The small molecule below binds the protein below.
Small molecule (SMILES): CC(=O)N[C@H]1[C@H](O[C@H]2[C@H](O)[C@@H](NC(C)=O)CO[C@@H]2CO)O[C@H](CO)[C@@H](O[C@H]2O[C@H](CO)[C@@H](O)[C@H](O)[C@@H]2O)[C@@H]1O

Sequence of chain 1.A:
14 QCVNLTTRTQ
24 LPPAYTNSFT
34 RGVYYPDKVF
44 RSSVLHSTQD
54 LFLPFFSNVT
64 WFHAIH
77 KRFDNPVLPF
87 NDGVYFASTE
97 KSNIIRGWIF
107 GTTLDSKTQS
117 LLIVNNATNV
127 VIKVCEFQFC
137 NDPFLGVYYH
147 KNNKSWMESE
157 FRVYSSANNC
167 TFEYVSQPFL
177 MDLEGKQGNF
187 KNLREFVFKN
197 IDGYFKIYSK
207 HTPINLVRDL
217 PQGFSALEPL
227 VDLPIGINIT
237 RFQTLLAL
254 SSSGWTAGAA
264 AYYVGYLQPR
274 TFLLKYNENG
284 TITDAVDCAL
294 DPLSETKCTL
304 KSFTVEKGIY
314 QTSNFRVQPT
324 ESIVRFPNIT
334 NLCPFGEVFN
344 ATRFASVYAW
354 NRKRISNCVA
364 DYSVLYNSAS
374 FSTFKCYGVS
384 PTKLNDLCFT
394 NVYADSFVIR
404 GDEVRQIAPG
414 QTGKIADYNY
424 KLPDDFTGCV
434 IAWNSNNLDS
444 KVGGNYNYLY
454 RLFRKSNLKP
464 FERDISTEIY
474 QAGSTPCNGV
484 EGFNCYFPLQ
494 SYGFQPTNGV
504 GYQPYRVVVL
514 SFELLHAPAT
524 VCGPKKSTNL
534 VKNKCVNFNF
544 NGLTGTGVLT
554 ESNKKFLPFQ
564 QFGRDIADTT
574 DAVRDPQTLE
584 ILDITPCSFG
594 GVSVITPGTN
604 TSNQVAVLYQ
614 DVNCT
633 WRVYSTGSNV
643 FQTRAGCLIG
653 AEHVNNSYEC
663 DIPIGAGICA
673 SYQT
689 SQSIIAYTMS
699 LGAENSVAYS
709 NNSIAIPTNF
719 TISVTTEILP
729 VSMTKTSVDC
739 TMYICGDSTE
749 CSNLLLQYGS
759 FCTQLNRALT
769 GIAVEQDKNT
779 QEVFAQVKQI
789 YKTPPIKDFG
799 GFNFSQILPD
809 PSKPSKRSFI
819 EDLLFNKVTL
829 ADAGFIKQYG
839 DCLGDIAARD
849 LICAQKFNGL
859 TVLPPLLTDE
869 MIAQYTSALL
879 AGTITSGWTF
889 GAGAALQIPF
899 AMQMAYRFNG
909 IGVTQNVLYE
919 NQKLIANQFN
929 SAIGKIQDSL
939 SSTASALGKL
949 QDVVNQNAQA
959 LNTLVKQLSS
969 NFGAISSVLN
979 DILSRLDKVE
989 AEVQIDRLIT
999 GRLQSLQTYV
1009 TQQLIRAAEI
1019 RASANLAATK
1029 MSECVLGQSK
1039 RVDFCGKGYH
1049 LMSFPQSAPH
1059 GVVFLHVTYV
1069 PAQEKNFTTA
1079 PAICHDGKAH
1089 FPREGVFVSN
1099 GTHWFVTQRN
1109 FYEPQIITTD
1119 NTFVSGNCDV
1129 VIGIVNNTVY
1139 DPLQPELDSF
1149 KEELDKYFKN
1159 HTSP

Sequence of chain 1.C:
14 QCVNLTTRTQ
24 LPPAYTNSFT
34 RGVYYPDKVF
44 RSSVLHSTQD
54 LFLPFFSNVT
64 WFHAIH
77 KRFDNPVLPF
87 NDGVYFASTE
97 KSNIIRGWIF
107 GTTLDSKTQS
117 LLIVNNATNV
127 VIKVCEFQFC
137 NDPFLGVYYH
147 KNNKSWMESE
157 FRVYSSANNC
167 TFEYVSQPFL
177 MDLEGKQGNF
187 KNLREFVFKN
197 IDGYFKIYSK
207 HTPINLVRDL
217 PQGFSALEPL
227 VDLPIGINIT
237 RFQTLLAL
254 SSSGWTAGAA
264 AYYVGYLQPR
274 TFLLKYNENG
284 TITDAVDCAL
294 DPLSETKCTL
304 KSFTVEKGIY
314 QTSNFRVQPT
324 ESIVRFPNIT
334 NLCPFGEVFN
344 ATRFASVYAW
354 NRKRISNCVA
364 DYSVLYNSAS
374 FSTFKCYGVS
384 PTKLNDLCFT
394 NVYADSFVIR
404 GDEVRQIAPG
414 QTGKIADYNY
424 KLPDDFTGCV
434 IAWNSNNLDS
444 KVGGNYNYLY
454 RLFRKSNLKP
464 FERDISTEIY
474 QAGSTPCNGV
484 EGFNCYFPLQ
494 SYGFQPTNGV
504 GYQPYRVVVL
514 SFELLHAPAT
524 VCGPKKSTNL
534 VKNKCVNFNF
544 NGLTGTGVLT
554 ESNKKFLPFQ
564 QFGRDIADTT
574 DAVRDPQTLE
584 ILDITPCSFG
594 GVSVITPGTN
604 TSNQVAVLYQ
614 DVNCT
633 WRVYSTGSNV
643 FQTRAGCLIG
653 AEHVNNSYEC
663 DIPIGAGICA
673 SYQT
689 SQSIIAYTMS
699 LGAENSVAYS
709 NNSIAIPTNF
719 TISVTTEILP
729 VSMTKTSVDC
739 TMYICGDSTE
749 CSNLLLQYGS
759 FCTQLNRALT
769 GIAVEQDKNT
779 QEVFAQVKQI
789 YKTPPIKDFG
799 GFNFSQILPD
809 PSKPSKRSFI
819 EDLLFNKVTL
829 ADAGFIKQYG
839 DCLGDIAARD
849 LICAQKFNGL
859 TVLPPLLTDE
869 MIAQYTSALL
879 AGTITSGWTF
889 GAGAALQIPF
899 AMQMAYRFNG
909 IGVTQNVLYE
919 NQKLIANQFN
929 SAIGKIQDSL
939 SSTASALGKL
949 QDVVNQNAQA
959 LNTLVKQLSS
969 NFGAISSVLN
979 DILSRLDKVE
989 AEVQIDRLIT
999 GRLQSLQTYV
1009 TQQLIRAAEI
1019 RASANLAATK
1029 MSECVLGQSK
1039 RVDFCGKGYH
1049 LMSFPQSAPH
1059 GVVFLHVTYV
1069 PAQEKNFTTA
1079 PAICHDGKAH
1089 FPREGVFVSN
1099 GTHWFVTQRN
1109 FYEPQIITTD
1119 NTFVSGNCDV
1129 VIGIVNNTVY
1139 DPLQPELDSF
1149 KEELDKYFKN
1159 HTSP

Binding-site contacts:
Ligand atom C6 contacts residue THR236 of chain 1.A at 3.3 Å.
Ligand atom O5 contacts residue THR236 of chain 1.A at 3.0 Å (h-bond).
Ligand atom C7 contacts residue SER459 of chain 1.C at 3.8 Å.
Ligand atom C1 contacts residue THR108 of chain 1.A at 4.1 Å.
Ligand atom O7 contacts residue ASN234 of chain 1.A at 3.6 Å.
Ligand atom O7 contacts residue GLU465 of chain 1.C at 4.5 Å.
Ligand atom C8 contacts residue GLU465 of chain 1.C at 3.8 Å.
Ligand atom C7 contacts residue GLU465 of chain 1.C at 4.4 Å.
Ligand atom N2 contacts residue ASN234 of chain 1.A at 2.6 Å (h-bond).
Ligand atom C7 contacts residue THR236 of chain 1.A at 4.5 Å.
Ligand atom O5 contacts residue ASN234 of chain 1.A at 2.5 Å (h-bond).
Ligand atom C1 contacts residue ASN234 of chain 1.A at 1.5 Å.
Ligand atom C5 contacts residue THR108 of chain 1.A at 3.4 Å.
Ligand atom C2 contacts residue ASN234 of chain 1.A at 2.3 Å.
Ligand atom C1 contacts residue THR236 of chain 1.A at 3.6 Å.
Ligand atom O6 contacts residue THR108 of chain 1.A at 2.6 Å (h-bond).
Ligand atom C5 contacts residue ASN234 of chain 1.A at 3.8 Å.
Ligand atom O7 contacts residue ARG457 of chain 1.C at 2.9 Å (salt-bridge).
Ligand atom C8 contacts residue LEU461 of chain 1.C at 4.1 Å (hydrophobic).
Ligand atom C8 contacts residue ASN234 of chain 1.A at 4.3 Å.
Ligand atom C8 contacts residue ARG457 of chain 1.C at 3.5 Å.
Ligand atom O7 contacts residue SER459 of chain 1.C at 3.4 Å (h-bond).
Ligand atom O6 contacts residue THR236 of chain 1.A at 4.4 Å.
Ligand atom C8 contacts residue SER459 of chain 1.C at 4.0 Å.
Ligand atom C8 contacts residue LYS462 of chain 1.C at 4.2 Å.
Ligand atom O5 contacts residue THR108 of chain 1.A at 2.9 Å (h-bond).
Ligand atom C7 contacts residue ASN234 of chain 1.A at 3.3 Å.
Ligand atom C8 contacts residue THR236 of chain 1.A at 3.4 Å.
Ligand atom C8 contacts residue ASN460 of chain 1.C at 3.8 Å.
Ligand atom C4 contacts residue ASN234 of chain 1.A at 4.2 Å.
Ligand atom O3 contacts residue SER459 of chain 1.C at 4.2 Å.
Ligand atom C6 contacts residue THR108 of chain 1.A at 2.7 Å.
Ligand atom C3 contacts residue ASN234 of chain 1.A at 3.7 Å.
Ligand atom C7 contacts residue ARG457 of chain 1.C at 3.6 Å.
Ligand atom C5 contacts residue THR236 of chain 1.A at 3.1 Å.